Binding-site contacts:
Ligand atom O7 contacts residue ASN654 of chain 1.B at 3.8 Å.
Ligand atom C1 contacts residue ASN654 of chain 1.B at 1.5 Å.
Ligand atom C5 contacts residue ASN654 of chain 1.B at 3.7 Å.
Ligand atom N2 contacts residue ASN654 of chain 1.B at 3.1 Å (h-bond).
Ligand atom C8 contacts residue TYR652 of chain 1.B at 3.5 Å (hydrophobic).
Ligand atom C4 contacts residue ASN654 of chain 1.B at 4.2 Å.
Ligand atom O5 contacts residue ASN654 of chain 1.B at 2.3 Å (h-bond).
Ligand atom C7 contacts residue ASN654 of chain 1.B at 3.6 Å.
Ligand atom C3 contacts residue ASN654 of chain 1.B at 3.9 Å.
Ligand atom C2 contacts residue ASN654 of chain 1.B at 2.6 Å.

Sequence of chain 1.B:
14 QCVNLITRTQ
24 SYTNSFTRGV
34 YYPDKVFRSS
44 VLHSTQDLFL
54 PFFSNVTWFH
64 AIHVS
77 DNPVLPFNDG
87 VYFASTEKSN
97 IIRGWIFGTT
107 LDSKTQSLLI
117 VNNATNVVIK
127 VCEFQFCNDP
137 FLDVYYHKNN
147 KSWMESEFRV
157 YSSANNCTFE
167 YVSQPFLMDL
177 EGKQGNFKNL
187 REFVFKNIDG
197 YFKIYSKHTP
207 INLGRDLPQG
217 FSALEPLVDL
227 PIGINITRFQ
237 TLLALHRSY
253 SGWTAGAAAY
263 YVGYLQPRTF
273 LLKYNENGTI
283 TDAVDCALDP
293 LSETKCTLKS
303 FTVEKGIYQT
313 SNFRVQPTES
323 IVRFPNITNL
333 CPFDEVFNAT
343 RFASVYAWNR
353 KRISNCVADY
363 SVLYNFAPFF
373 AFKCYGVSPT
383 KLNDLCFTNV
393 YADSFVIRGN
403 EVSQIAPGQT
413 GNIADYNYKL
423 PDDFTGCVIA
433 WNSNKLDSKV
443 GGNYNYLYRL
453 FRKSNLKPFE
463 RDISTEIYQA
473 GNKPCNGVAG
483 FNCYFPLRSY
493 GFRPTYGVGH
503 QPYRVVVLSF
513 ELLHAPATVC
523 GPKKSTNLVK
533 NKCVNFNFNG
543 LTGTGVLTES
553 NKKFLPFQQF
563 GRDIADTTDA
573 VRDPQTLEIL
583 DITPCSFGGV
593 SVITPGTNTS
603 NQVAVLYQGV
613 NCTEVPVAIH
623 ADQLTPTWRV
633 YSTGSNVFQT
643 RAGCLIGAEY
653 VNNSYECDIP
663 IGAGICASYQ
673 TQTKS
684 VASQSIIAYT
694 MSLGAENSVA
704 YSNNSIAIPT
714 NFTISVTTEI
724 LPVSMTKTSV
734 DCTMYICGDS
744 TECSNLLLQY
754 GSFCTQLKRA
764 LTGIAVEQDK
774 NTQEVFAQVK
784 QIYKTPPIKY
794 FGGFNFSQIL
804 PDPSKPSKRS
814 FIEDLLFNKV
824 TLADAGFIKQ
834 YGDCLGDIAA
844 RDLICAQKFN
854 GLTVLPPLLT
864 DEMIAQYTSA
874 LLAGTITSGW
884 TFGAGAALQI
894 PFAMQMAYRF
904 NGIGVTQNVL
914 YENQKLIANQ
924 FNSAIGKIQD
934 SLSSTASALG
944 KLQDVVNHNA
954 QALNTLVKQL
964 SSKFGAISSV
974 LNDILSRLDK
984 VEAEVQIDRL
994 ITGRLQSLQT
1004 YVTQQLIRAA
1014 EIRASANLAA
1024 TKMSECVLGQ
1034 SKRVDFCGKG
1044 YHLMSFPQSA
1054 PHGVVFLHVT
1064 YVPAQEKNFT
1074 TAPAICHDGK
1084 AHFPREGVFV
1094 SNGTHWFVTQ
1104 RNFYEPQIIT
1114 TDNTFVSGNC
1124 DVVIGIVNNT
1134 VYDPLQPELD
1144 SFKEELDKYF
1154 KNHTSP

This small molecule binds to this protein.
Small molecule (SMILES): CC(=O)N[C@@H]1[C@@H](O)[C@H](O)[C@@H](CO)O[C@H]1O